Sequence of chain 1.B:
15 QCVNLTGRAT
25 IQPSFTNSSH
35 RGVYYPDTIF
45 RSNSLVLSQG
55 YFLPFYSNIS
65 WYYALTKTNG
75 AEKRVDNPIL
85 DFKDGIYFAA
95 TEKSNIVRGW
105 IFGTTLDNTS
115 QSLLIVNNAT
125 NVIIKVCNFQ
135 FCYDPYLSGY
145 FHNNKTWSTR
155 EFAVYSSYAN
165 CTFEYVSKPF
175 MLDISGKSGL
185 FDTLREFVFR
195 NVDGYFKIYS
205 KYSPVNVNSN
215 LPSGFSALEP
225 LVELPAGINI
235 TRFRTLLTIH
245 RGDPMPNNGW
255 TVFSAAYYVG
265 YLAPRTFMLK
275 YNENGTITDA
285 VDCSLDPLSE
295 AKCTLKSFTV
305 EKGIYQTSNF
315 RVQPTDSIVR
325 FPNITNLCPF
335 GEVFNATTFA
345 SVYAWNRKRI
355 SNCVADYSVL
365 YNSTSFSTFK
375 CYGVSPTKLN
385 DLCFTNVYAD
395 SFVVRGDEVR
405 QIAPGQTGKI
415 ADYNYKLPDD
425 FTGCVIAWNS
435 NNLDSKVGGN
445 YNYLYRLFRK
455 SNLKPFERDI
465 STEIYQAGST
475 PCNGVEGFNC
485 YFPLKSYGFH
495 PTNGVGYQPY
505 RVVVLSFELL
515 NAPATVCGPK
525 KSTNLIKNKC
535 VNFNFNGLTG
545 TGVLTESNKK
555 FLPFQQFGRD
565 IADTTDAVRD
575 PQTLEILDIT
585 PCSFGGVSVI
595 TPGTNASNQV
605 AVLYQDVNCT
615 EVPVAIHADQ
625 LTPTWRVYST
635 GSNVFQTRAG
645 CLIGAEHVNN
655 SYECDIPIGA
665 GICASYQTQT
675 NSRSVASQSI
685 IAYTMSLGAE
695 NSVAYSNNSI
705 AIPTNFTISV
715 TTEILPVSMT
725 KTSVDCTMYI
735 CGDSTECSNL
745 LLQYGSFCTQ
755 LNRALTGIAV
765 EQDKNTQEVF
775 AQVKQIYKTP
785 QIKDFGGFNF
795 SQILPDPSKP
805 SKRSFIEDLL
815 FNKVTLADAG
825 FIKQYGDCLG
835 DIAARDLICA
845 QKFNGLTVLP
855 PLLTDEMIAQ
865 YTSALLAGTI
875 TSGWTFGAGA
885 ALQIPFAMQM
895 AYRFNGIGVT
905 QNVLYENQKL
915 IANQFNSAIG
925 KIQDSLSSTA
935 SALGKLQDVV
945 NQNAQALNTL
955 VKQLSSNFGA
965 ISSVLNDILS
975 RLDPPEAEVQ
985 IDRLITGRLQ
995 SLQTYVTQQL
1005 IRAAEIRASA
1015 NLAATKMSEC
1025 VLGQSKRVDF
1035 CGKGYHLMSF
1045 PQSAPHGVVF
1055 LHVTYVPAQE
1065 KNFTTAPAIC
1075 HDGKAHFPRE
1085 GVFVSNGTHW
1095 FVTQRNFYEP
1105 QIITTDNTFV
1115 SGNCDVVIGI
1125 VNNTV

The small molecule below binds the protein below.
Small molecule (SMILES): CC(=O)N[C@@H]1[C@@H](O)[C@H](O)[C@@H](CO)O[C@H]1O

Binding-site contacts:
Ligand atom N2 contacts residue ASN612 of chain 1.C at 2.9 Å (h-bond).
Ligand atom C8 contacts residue ASN612 of chain 1.C at 4.4 Å.
Ligand atom C3 contacts residue ASN612 of chain 1.C at 3.8 Å.
Ligand atom C5 contacts residue THR614 of chain 1.C at 4.4 Å.
Ligand atom C7 contacts residue ASN612 of chain 1.C at 4.0 Å.
Ligand atom C4 contacts residue ASN612 of chain 1.C at 4.2 Å.
Ligand atom C5 contacts residue ASN612 of chain 1.C at 3.7 Å.
Ligand atom C1 contacts residue ASN612 of chain 1.C at 1.4 Å.
Ligand atom C1 contacts residue THR614 of chain 1.C at 4.4 Å.
Ligand atom C8 contacts residue GLN828 of chain 1.B at 3.9 Å.
Ligand atom O5 contacts residue ASN612 of chain 1.C at 2.4 Å (h-bond).
Ligand atom C6 contacts residue THR614 of chain 1.C at 4.4 Å.
Ligand atom C2 contacts residue ASN612 of chain 1.C at 2.5 Å.
Ligand atom O6 contacts residue THR614 of chain 1.C at 3.7 Å.
Ligand atom O5 contacts residue THR614 of chain 1.C at 3.8 Å.

Sequence of chain 1.C:
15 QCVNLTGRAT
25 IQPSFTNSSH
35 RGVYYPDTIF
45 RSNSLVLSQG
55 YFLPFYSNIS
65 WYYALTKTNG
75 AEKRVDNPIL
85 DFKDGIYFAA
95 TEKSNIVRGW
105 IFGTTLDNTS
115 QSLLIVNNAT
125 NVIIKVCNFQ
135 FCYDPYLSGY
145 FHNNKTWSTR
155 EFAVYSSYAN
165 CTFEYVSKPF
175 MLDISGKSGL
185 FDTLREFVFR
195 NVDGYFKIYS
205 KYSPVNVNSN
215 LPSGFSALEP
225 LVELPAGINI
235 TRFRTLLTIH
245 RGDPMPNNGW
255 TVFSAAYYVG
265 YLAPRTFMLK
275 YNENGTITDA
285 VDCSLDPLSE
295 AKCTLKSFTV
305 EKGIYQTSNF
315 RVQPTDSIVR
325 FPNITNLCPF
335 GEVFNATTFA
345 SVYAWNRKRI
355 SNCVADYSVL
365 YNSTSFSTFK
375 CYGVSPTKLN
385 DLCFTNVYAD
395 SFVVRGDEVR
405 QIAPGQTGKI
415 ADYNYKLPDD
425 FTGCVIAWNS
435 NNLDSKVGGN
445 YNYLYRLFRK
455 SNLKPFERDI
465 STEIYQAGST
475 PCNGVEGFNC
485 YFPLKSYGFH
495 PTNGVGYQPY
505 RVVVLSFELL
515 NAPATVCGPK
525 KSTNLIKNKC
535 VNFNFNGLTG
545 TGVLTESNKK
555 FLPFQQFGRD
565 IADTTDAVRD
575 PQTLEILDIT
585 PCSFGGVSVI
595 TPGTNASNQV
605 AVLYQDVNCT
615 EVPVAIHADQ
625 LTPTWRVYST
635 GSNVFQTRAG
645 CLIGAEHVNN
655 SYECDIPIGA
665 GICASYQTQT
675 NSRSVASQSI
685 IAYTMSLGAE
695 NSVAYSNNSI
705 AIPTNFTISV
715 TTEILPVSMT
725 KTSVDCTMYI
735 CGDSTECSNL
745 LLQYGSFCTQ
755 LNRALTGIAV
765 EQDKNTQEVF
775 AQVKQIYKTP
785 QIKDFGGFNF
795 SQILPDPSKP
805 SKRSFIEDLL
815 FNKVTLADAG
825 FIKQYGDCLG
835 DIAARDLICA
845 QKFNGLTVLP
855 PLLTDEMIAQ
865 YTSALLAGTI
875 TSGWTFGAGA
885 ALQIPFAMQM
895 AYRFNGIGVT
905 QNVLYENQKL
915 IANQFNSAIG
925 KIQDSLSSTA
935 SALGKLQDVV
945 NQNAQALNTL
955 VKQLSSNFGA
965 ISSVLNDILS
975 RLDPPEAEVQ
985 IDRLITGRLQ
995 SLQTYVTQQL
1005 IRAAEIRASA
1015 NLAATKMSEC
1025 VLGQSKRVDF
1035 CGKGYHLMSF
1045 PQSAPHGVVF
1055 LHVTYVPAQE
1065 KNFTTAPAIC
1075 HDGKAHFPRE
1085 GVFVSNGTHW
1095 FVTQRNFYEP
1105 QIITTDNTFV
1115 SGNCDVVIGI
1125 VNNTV